Sequence of chain 1.C:
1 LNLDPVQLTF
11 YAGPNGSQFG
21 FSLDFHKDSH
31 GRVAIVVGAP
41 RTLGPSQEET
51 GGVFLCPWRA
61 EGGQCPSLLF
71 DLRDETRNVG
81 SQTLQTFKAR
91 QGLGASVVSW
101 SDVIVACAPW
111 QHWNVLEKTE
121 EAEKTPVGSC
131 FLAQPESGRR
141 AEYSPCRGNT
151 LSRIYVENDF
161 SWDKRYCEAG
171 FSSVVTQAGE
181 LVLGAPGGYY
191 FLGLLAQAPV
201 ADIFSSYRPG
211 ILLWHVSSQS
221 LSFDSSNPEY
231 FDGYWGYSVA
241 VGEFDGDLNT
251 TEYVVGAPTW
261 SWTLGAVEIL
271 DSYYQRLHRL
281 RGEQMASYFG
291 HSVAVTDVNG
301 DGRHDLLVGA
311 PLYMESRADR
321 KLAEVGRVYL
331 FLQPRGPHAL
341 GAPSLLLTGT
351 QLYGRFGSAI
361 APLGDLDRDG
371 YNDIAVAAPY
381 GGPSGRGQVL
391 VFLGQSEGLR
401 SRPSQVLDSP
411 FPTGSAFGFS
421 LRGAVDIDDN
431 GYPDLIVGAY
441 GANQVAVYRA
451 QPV

This small molecule binds to this protein.
Small molecule (SMILES): NCC(=O)N[C@@H](CCCNC(N)=[NH2+])C(=O)NCC(=O)N[C@@H](CC(=O)O)C(=O)N[C@@H](CO)C(=O)N1CCC[C@H]1C=O

Sequence of chain 1.D:
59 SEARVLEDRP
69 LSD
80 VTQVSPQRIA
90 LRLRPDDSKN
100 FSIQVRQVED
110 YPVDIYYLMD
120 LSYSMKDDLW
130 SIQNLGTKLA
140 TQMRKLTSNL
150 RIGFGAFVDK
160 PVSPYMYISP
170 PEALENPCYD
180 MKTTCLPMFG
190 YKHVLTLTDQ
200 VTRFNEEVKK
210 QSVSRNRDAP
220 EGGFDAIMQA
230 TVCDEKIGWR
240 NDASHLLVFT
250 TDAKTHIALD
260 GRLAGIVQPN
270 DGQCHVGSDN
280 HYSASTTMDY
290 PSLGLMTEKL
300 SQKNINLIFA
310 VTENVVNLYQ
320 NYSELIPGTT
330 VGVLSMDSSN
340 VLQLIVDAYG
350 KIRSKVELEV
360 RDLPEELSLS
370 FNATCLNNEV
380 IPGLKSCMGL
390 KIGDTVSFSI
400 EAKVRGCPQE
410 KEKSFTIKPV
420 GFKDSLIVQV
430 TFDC

Binding-site contacts:
Ligand atom O contacts residue ALA218 of chain 1.D at 3.6 Å.
Ligand atom CG contacts residue MN1 of chain 1.HA at 3.1 Å.
Ligand atom CZ contacts residue ASP224 of chain 1.C at 3.4 Å.
Ligand atom OD1 contacts residue MN1 of chain 1.HA at 2.2 Å.
Ligand atom CA contacts residue ARG216 of chain 1.D at 3.4 Å.
Ligand atom N contacts residue SER123 of chain 1.D at 3.6 Å.
Ligand atom OD1 contacts residue GLU220 of chain 1.D at 3.0 Å (salt-bridge).
Ligand atom CA contacts residue GOL1 of chain 1.NA at 3.4 Å.
Ligand atom O contacts residue TYR122 of chain 1.D at 3.5 Å.
Ligand atom NH1 contacts residue LEU192 of chain 1.C at 3.6 Å.
Ligand atom OD1 contacts residue SER123 of chain 1.D at 2.8 Å (h-bond).
Ligand atom OD2 contacts residue SER121 of chain 1.D at 3.3 Å.
Ligand atom OD1 contacts residue SER121 of chain 1.D at 3.2 Å (h-bond).
Ligand atom O contacts residue ALA218 of chain 1.D at 3.5 Å.
Ligand atom CG contacts residue GLU220 of chain 1.D at 3.1 Å.
Ligand atom CB contacts residue GOL1 of chain 1.NA at 3.4 Å.
Ligand atom CG contacts residue ASN215 of chain 1.D at 3.3 Å.
Ligand atom CA contacts residue TYR190 of chain 1.C at 3.5 Å (hydrophobic).
Ligand atom NH2 contacts residue SER225 of chain 1.C at 3.0 Å (h-bond).
Ligand atom O contacts residue SER123 of chain 1.D at 3.6 Å.
Ligand atom N contacts residue GOL1 of chain 1.NA at 3.3 Å (h-bond).
Ligand atom CZ contacts residue SER225 of chain 1.C at 3.6 Å.
Ligand atom CB contacts residue GLU220 of chain 1.D at 3.7 Å.
Ligand atom C contacts residue SER123 of chain 1.D at 3.6 Å.
Ligand atom OD2 contacts residue GLU220 of chain 1.D at 3.5 Å (salt-bridge).
Ligand atom CG contacts residue SER123 of chain 1.D at 3.7 Å.
Ligand atom NH1 contacts residue ASP224 of chain 1.C at 3.0 Å (salt-bridge).
Ligand atom OD2 contacts residue TYR122 of chain 1.D at 3.0 Å (h-bond).
Ligand atom N contacts residue ARG216 of chain 1.D at 3.1 Å (salt-bridge).
Ligand atom CG contacts residue SER121 of chain 1.D at 3.6 Å.
Ligand atom CD contacts residue TYR122 of chain 1.D at 3.5 Å (hydrophobic).
Ligand atom C contacts residue GOL1 of chain 1.NA at 3.6 Å.
Ligand atom CB contacts residue ASN215 of chain 1.D at 3.3 Å.
Ligand atom NH1 contacts residue TYR189 of chain 1.C at 3.1 Å (h-bond).
Ligand atom CG contacts residue TYR122 of chain 1.D at 3.6 Å (hydrophobic).
Ligand atom OD2 contacts residue ASN215 of chain 1.D at 2.7 Å (h-bond).
Ligand atom N contacts residue GOL1 of chain 1.NA at 2.9 Å (h-bond).
Ligand atom OD1 contacts residue TYR122 of chain 1.D at 3.4 Å (h-bond).
Ligand atom OG contacts residue GOL1 of chain 1.NA at 2.8 Å (h-bond).
Ligand atom NH2 contacts residue ASP224 of chain 1.C at 3.1 Å (salt-bridge).